Binding-site contacts:
Ligand atom C5 contacts residue ASN154 of chain 5.A at 3.6 Å.
Ligand atom C2 contacts residue ASN154 of chain 5.A at 2.5 Å.
Ligand atom C8 contacts residue ASN154 of chain 5.A at 3.9 Å.
Ligand atom C7 contacts residue ASN154 of chain 5.A at 3.4 Å.
Ligand atom C4 contacts residue ASN154 of chain 5.A at 4.2 Å.
Ligand atom C1 contacts residue SER156 of chain 5.A at 3.3 Å.
Ligand atom O5 contacts residue ASN154 of chain 5.A at 2.4 Å (h-bond).
Ligand atom O7 contacts residue ASN154 of chain 5.A at 3.6 Å.
Ligand atom O5 contacts residue SER156 of chain 5.A at 3.9 Å.
Ligand atom C1 contacts residue ASN154 of chain 5.A at 1.4 Å.
Ligand atom C5 contacts residue SER156 of chain 5.A at 3.9 Å.
Ligand atom C3 contacts residue ASN154 of chain 5.A at 3.9 Å.
Ligand atom C2 contacts residue SER156 of chain 5.A at 4.3 Å.
Ligand atom N2 contacts residue ASN154 of chain 5.A at 3.0 Å (h-bond).
Ligand atom N2 contacts residue SER156 of chain 5.A at 4.2 Å.

Sequence of chain 5.A:
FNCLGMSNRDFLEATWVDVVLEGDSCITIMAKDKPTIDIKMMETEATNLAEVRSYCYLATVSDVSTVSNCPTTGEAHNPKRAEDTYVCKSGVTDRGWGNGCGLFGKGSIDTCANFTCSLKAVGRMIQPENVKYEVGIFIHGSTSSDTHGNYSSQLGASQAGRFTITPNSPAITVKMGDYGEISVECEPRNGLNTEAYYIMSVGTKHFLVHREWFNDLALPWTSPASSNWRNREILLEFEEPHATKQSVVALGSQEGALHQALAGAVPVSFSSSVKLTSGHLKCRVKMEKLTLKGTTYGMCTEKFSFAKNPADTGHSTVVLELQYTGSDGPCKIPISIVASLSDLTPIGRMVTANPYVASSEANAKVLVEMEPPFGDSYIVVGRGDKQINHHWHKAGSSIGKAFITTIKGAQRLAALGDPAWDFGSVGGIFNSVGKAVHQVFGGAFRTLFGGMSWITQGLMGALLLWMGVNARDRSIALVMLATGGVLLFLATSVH

This protein binds this small molecule.
Small molecule (SMILES): CC(=O)N[C@@H]1[C@@H](O)[C@H](O)[C@@H](CO)O[C@H]1O